A small-molecule ligand and the protein it binds are described below.
Small molecule (SMILES): COC(=O)N[C@H](C(=O)N[C@H](Cc1ccc(-c2ccccn2)cc1)C[C@H](O)[C@H](Cc1ccccc1)NC(=O)[C@@H](n1ccn(Cc2cccc(C)n2)c1=O)C(C)(C)C)C(C)(C)C

Binding-site contacts:
Ligand atom O41 contacts residue ASP29 of chain 1.H at 3.0 Å (salt-bridge).
Ligand atom O54 contacts residue ASP25 of chain 1.G at 2.7 Å (salt-bridge).
Ligand atom C46 contacts residue PRO81 of chain 1.G at 3.6 Å (hydrophobic).
Ligand atom C24 contacts residue ASP29 of chain 1.G at 3.3 Å.
Ligand atom O41 contacts residue GLY27 of chain 1.H at 3.5 Å (h-bond).
Ligand atom C6 contacts residue ASP25 of chain 1.H at 3.1 Å.
Ligand atom C22 contacts residue GLY48 of chain 1.G at 3.5 Å.
Ligand atom C8 contacts residue GLY27 of chain 1.H at 3.1 Å.
Ligand atom C50 contacts residue ARG8 of chain 1.H at 2.9 Å.
Ligand atom O35 contacts residue GLY48 of chain 1.H at 3.6 Å (h-bond).
Ligand atom N4 contacts residue GLY27 of chain 1.G at 3.1 Å (h-bond).
Ligand atom C51 contacts residue ASP29 of chain 1.G at 3.5 Å.
Ligand atom N33 contacts residue GLY48 of chain 1.H at 3.0 Å (h-bond).
Ligand atom C48 contacts residue ARG8 of chain 1.H at 3.5 Å.
Ligand atom C7 contacts residue ASP25 of chain 1.G at 3.2 Å.
Ligand atom C11 contacts residue GLY27 of chain 1.G at 3.7 Å.
Ligand atom C58 contacts residue ARG8 of chain 1.G at 3.3 Å.
Ligand atom C25 contacts residue ARG8 of chain 1.H at 2.9 Å.
Ligand atom C23 contacts residue GLY49 of chain 1.G at 3.6 Å.
Ligand atom O41 contacts residue ALA28 of chain 1.H at 3.5 Å.
Ligand atom O54 contacts residue ASP25 of chain 1.H at 2.5 Å (salt-bridge).
Ligand atom C24 contacts residue ARG8 of chain 1.H at 3.5 Å.
Ligand atom C8 contacts residue ASP25 of chain 1.G at 3.1 Å.
Ligand atom N56 contacts residue ARG8 of chain 1.G at 3.0 Å (salt-bridge).
Ligand atom C51 contacts residue ARG8 of chain 1.H at 2.9 Å.
Ligand atom C49 contacts residue ARG8 of chain 1.H at 3.2 Å.
Ligand atom O27 contacts residue ASP29 of chain 1.G at 2.8 Å (salt-bridge).
Ligand atom O54 contacts residue GLY27 of chain 1.G at 3.6 Å (h-bond).
Ligand atom C42 contacts residue GLY27 of chain 1.H at 3.6 Å.
Ligand atom C23 contacts residue GLY48 of chain 1.G at 3.3 Å.
Ligand atom C40 contacts residue GLY48 of chain 1.H at 3.0 Å.
Ligand atom C36 contacts residue ASP29 of chain 1.H at 2.6 Å.
Ligand atom C45 contacts residue PRO81 of chain 1.G at 3.2 Å (hydrophobic).
Ligand atom N47 contacts residue ARG8 of chain 1.H at 3.2 Å (salt-bridge).
Ligand atom N28 contacts residue GLY27 of chain 1.H at 2.5 Å (h-bond).
Ligand atom O31 contacts residue GLY49 of chain 1.H at 3.3 Å.
Ligand atom C57 contacts residue ARG8 of chain 1.G at 2.5 Å.
Ligand atom C11 contacts residue ASP25 of chain 1.H at 3.6 Å.
Ligand atom O10 contacts residue GLY49 of chain 1.G at 3.3 Å.
Ligand atom C49 contacts residue VAL82 of chain 1.H at 3.6 Å (hydrophobic).

Sequence of chain 1.H:
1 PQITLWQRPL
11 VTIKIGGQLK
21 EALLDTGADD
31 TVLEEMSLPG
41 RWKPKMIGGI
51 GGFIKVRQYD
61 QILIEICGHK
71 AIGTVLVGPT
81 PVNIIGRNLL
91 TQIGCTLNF

Sequence of chain 1.G:
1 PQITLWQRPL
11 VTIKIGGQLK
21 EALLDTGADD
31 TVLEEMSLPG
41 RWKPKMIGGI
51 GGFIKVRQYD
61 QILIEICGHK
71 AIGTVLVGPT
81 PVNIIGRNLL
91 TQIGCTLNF